Sequence of chain 1.E:
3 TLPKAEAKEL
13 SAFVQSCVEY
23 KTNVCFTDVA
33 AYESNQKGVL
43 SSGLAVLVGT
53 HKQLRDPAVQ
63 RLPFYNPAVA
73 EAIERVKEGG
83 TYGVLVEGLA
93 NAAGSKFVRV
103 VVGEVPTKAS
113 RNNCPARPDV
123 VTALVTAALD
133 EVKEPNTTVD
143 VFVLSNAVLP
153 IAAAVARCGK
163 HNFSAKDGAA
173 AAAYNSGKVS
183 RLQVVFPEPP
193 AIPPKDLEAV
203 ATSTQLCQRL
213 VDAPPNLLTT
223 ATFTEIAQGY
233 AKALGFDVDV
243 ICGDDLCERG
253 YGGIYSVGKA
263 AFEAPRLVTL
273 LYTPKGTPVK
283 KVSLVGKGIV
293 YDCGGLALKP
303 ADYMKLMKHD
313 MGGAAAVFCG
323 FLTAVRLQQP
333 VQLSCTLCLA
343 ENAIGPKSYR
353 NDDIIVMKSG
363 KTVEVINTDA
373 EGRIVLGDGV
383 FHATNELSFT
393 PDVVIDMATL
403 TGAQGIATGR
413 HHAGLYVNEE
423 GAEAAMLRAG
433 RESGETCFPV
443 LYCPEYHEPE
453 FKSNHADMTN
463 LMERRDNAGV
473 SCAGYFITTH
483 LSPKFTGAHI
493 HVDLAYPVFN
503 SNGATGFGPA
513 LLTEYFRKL

A protein and the small-molecule ligand that binds it are described below.
Small molecule (SMILES): CC(C)C[C@H](NC(=O)[C@@H](O)[C@H](N)Cc1ccccc1)C(=O)O

Binding-site contacts:
Ligand atom O3 contacts residue MN1 of chain 1.IA at 2.0 Å.
Ligand atom O3 contacts residue LYS301 of chain 1.E at 3.1 Å (salt-bridge).
Ligand atom O2 contacts residue MN1 of chain 1.IA at 2.0 Å.
Ligand atom C1 contacts residue ASP294 of chain 1.E at 3.5 Å.
Ligand atom N2 contacts residue ASP294 of chain 1.E at 3.1 Å (salt-bridge).
Ligand atom C15 contacts residue ASP371 of chain 1.E at 3.8 Å.
Ligand atom N2 contacts residue THR401 of chain 1.E at 3.2 Å (h-bond).
Ligand atom O2 contacts residue LYS289 of chain 1.E at 3.0 Å (salt-bridge).
Ligand atom O2 contacts residue ASP294 of chain 1.E at 2.3 Å (salt-bridge).
Ligand atom O2 contacts residue BCT1 of chain 1.LA at 2.8 Å (h-bond).
Ligand atom O2 contacts residue ASP371 of chain 1.E at 3.0 Å (salt-bridge).
Ligand atom C2 contacts residue MN1 of chain 1.IA at 2.9 Å.
Ligand atom C3 contacts residue ASP371 of chain 1.E at 3.0 Å.
Ligand atom C1 contacts residue MN1 of chain 1.JA at 3.0 Å.
Ligand atom C3 contacts residue MN1 of chain 1.IA at 2.8 Å.
Ligand atom O3 contacts residue ASP371 of chain 1.E at 2.4 Å (salt-bridge).
Ligand atom O2 contacts residue GLU373 of chain 1.E at 2.7 Å (salt-bridge).
Ligand atom C6 contacts residue THR401 of chain 1.E at 3.5 Å.
Ligand atom C6 contacts residue LEU402 of chain 1.E at 3.4 Å (hydrophobic).
Ligand atom C2 contacts residue MN1 of chain 1.JA at 2.9 Å.
Ligand atom O2 contacts residue MN1 of chain 1.JA at 1.9 Å.
Ligand atom C8 contacts residue MET309 of chain 1.E at 3.8 Å (hydrophobic).
Ligand atom C2 contacts residue LEU402 of chain 1.E at 3.4 Å (hydrophobic).
Ligand atom C16 contacts residue LEU463 of chain 1.E at 3.7 Å (hydrophobic).
Ligand atom C12 contacts residue GLY404 of chain 1.E at 3.6 Å.
Ligand atom O3 contacts residue ASP294 of chain 1.E at 3.3 Å (salt-bridge).
Ligand atom N2 contacts residue ASP312 of chain 1.E at 2.7 Å (salt-bridge).
Ligand atom C2 contacts residue LYS289 of chain 1.E at 3.6 Å.
Ligand atom C2 contacts residue BCT1 of chain 1.LA at 3.2 Å.
Ligand atom C2 contacts residue ASP371 of chain 1.E at 3.6 Å.
Ligand atom C10 contacts residue MET309 of chain 1.E at 3.7 Å (hydrophobic).
Ligand atom N2 contacts residue MN1 of chain 1.JA at 2.0 Å.
Ligand atom N1 contacts residue LEU402 of chain 1.E at 3.8 Å.
Ligand atom O1 contacts residue THR403 of chain 1.E at 3.6 Å.
Ligand atom C2 contacts residue ASP294 of chain 1.E at 3.4 Å.
Ligand atom C9 contacts residue MET309 of chain 1.E at 3.6 Å (hydrophobic).
Ligand atom N1 contacts residue BCT1 of chain 1.LA at 3.6 Å (h-bond).
Ligand atom N2 contacts residue LYS289 of chain 1.E at 2.8 Å (salt-bridge).
Ligand atom O4 contacts residue ARG467 of chain 1.E at 3.4 Å (salt-bridge).
Ligand atom O1 contacts residue GLY404 of chain 1.E at 2.9 Å (h-bond).